A small-molecule ligand and the protein it binds are described below.
Small molecule (SMILES): Cn1nc(-c2ccco2)cc1C(=O)O

Sequence of chain 1.A:
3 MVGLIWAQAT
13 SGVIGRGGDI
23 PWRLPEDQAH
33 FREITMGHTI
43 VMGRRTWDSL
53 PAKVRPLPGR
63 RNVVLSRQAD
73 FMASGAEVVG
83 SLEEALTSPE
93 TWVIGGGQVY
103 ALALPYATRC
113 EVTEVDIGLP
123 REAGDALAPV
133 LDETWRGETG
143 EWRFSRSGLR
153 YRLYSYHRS

Binding-site contacts:
Ligand atom O13 contacts residue ARG25 of chain 1.A at 3.2 Å (salt-bridge).
Ligand atom C10 contacts residue GLN30 of chain 1.A at 3.4 Å.
Ligand atom N08 contacts residue ILE22 of chain 1.A at 3.8 Å.
Ligand atom C01 contacts residue NDP1 of chain 1.C at 3.7 Å.
Ligand atom C14 contacts residue ILE22 of chain 1.A at 4.2 Å (hydrophobic).
Ligand atom C10 contacts residue ILE22 of chain 1.A at 4.5 Å (hydrophobic).
Ligand atom C11 contacts residue GLN30 of chain 1.A at 4.2 Å.
Ligand atom O13 contacts residue PRO53 of chain 1.A at 4.3 Å.
Ligand atom C09 contacts residue GLN30 of chain 1.A at 4.1 Å.
Ligand atom N08 contacts residue SER51 of chain 1.A at 4.5 Å.
Ligand atom C06 contacts residue ILE22 of chain 1.A at 3.7 Å (hydrophobic).
Ligand atom O12 contacts residue ARG25 of chain 1.A at 3.5 Å (salt-bridge).
Ligand atom C11 contacts residue ARG25 of chain 1.A at 3.7 Å.
Ligand atom C01 contacts residue ILE96 of chain 1.A at 3.8 Å (hydrophobic).
Ligand atom C03 contacts residue LEU52 of chain 1.A at 4.0 Å (hydrophobic).
Ligand atom C14 contacts residue ASP21 of chain 1.A at 3.1 Å.
Ligand atom C06 contacts residue GLN30 of chain 1.A at 4.4 Å.
Ligand atom C04 contacts residue LEU52 of chain 1.A at 4.0 Å (hydrophobic).
Ligand atom C02 contacts residue PHE33 of chain 1.A at 3.4 Å (hydrophobic).
Ligand atom O05 contacts residue NDP1 of chain 1.C at 3.8 Å.
Ligand atom N07 contacts residue ILE22 of chain 1.A at 3.3 Å.
Ligand atom C02 contacts residue ILE96 of chain 1.A at 4.3 Å (hydrophobic).
Ligand atom N08 contacts residue ARG25 of chain 1.A at 4.4 Å.
Ligand atom C04 contacts residue ILE22 of chain 1.A at 4.2 Å (hydrophobic).
Ligand atom C03 contacts residue PHE33 of chain 1.A at 4.3 Å (hydrophobic).
Ligand atom N08 contacts residue ASP21 of chain 1.A at 4.5 Å.
Ligand atom C14 contacts residue ARG25 of chain 1.A at 3.7 Å.
Ligand atom C06 contacts residue LEU52 of chain 1.A at 4.2 Å (hydrophobic).
Ligand atom O05 contacts residue ILE22 of chain 1.A at 3.9 Å.
Ligand atom C09 contacts residue ARG25 of chain 1.A at 4.5 Å.
Ligand atom O12 contacts residue GLN30 of chain 1.A at 3.4 Å (h-bond).
Ligand atom C01 contacts residue PHE33 of chain 1.A at 4.3 Å (hydrophobic).
Ligand atom O05 contacts residue LEU52 of chain 1.A at 4.5 Å.
Ligand atom C14 contacts residue SER51 of chain 1.A at 4.1 Å.
Ligand atom C09 contacts residue ILE22 of chain 1.A at 4.5 Å (hydrophobic).